Binding-site contacts:
Ligand atom O7 contacts residue ASN23 of chain 2.A at 3.6 Å.
Ligand atom C7 contacts residue ASN23 of chain 2.A at 3.6 Å.
Ligand atom C8 contacts residue LYS22 of chain 2.A at 3.5 Å.
Ligand atom O5 contacts residue ASN23 of chain 2.A at 2.3 Å (h-bond).
Ligand atom C4 contacts residue ASN23 of chain 2.A at 4.2 Å.
Ligand atom O5 contacts residue GLN15 of chain 2.A at 4.2 Å.
Ligand atom C3 contacts residue ASN23 of chain 2.A at 3.9 Å.
Ligand atom C5 contacts residue ASN23 of chain 2.A at 3.6 Å.
Ligand atom N2 contacts residue ASN23 of chain 2.A at 3.1 Å (h-bond).
Ligand atom C2 contacts residue ASN23 of chain 2.A at 2.6 Å.
Ligand atom C1 contacts residue ASN23 of chain 2.A at 1.4 Å.

This protein binds this small molecule.
Small molecule (SMILES): CC(=O)N[C@H]1[C@H](O[C@H]2[C@H](O)[C@@H](NC(C)=O)CO[C@@H]2CO)O[C@H](CO)[C@@H](O)[C@@H]1O

Sequence of chain 2.A:
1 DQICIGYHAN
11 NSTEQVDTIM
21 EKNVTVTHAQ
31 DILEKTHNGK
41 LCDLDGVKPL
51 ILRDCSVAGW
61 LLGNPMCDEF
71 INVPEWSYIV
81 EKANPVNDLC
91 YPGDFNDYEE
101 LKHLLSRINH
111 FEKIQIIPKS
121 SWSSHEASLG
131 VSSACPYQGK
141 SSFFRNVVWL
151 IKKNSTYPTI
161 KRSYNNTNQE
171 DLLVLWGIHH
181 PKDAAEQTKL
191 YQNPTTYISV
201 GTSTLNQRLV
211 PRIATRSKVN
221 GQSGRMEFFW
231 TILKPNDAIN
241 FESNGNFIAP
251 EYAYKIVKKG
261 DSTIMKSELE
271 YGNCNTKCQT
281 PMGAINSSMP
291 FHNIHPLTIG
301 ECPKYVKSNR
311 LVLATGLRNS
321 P